This protein binds this small molecule.
Small molecule (SMILES): CC(=O)N[C@@H]1[C@@H](O)[C@H](O)[C@@H](CO)O[C@H]1O

Binding-site contacts:
Ligand atom O5 contacts residue ASN709 of chain 1.B at 2.4 Å (h-bond).
Ligand atom C1 contacts residue ASP796 of chain 1.C at 4.4 Å.
Ligand atom O7 contacts residue GLY1131 of chain 1.B at 4.0 Å.
Ligand atom C5 contacts residue ASN709 of chain 1.B at 3.8 Å.
Ligand atom C4 contacts residue ASN709 of chain 1.B at 4.3 Å.
Ligand atom C8 contacts residue ASN709 of chain 1.B at 4.0 Å.
Ligand atom N2 contacts residue ASN709 of chain 1.B at 2.8 Å (h-bond).
Ligand atom C7 contacts residue ASN709 of chain 1.B at 3.5 Å.
Ligand atom C1 contacts residue ASN709 of chain 1.B at 1.4 Å.
Ligand atom C8 contacts residue ASN710 of chain 1.B at 4.4 Å.
Ligand atom O7 contacts residue ASN709 of chain 1.B at 4.3 Å.
Ligand atom C3 contacts residue ASN709 of chain 1.B at 3.8 Å.
Ligand atom C2 contacts residue ASN709 of chain 1.B at 2.5 Å.

Sequence of chain 1.C:
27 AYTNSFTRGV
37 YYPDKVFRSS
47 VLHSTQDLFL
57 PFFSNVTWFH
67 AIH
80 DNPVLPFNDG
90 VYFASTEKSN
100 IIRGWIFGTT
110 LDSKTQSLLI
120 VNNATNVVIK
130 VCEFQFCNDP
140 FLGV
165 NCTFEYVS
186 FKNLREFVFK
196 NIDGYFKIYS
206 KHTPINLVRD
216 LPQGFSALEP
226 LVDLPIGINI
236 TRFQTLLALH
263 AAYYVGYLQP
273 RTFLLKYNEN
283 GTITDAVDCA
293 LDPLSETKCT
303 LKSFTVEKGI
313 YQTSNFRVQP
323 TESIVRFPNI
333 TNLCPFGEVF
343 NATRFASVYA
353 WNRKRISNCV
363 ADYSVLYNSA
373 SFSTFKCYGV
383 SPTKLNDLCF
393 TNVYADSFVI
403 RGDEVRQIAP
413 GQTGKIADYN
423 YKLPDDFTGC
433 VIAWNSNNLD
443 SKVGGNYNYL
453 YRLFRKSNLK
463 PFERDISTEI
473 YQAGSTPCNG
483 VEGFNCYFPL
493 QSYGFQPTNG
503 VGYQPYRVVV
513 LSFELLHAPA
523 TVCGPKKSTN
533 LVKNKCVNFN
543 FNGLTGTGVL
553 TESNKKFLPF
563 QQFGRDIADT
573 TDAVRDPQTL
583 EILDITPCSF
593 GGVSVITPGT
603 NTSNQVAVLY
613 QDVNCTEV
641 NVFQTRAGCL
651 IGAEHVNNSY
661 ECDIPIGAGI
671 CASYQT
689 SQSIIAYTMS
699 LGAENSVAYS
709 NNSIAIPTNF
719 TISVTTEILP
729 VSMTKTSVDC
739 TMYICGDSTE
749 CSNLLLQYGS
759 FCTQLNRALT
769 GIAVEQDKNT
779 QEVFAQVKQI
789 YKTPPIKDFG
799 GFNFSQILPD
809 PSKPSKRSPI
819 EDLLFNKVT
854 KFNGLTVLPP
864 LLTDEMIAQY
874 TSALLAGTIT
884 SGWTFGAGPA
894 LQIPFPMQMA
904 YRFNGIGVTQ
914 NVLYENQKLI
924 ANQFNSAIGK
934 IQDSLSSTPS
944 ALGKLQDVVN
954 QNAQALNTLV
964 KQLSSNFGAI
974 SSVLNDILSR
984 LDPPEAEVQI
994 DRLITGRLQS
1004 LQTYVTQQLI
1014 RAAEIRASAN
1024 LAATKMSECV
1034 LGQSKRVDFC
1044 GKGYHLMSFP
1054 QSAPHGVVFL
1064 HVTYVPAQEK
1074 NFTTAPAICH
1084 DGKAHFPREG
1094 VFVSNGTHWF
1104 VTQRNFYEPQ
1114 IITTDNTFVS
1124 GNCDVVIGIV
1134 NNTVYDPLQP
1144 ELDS

Sequence of chain 1.B:
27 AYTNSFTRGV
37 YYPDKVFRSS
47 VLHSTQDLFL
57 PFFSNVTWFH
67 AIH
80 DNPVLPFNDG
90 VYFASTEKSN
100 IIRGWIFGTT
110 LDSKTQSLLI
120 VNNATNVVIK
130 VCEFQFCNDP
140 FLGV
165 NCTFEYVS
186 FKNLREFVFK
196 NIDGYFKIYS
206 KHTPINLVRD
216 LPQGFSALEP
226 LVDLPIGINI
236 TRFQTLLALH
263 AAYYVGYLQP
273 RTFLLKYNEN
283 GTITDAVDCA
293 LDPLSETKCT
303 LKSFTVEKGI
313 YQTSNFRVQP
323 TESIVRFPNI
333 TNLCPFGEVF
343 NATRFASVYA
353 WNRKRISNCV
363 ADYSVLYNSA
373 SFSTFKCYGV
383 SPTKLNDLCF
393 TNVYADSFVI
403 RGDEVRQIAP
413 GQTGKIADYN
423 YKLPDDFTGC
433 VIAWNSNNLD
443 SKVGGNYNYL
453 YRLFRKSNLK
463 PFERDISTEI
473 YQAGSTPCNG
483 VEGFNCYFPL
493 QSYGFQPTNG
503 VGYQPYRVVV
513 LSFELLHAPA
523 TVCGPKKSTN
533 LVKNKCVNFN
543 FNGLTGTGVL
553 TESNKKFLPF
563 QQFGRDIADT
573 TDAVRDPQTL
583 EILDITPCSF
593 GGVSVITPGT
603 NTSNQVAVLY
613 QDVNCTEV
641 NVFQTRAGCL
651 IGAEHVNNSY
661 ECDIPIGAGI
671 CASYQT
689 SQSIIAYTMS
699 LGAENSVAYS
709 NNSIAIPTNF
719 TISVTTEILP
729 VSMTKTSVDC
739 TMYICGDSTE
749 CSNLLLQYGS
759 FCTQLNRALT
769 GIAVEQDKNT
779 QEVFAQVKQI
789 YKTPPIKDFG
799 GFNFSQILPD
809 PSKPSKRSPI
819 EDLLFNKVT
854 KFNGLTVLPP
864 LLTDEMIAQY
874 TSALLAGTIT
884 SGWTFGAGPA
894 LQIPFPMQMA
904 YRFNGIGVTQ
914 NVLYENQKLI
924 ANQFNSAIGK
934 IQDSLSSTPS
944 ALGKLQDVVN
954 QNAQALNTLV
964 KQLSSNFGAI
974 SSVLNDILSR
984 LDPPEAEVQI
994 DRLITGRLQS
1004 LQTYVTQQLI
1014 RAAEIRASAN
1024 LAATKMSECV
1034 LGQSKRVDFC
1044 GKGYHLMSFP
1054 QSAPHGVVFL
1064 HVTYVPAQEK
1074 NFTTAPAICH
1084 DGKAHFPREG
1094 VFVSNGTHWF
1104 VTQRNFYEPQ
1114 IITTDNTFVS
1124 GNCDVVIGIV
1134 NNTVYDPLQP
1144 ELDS